Binding-site contacts:
Ligand atom O5 contacts residue THR156 of chain 1.B at 4.1 Å.
Ligand atom N2 contacts residue SER151 of chain 1.B at 4.4 Å.
Ligand atom C2 contacts residue ASN154 of chain 1.B at 2.5 Å.
Ligand atom C7 contacts residue ASN154 of chain 1.B at 3.9 Å.
Ligand atom C3 contacts residue ASN154 of chain 1.B at 3.8 Å.
Ligand atom C8 contacts residue ASN154 of chain 1.B at 4.1 Å.
Ligand atom O3 contacts residue GLU147 of chain 1.B at 3.7 Å.
Ligand atom O3 contacts residue SER151 of chain 1.B at 4.0 Å.
Ligand atom C7 contacts residue GLU150 of chain 1.B at 3.6 Å.
Ligand atom C6 contacts residue THR156 of chain 1.B at 4.5 Å.
Ligand atom O5 contacts residue ASN154 of chain 1.B at 2.4 Å (h-bond).
Ligand atom C1 contacts residue ASN154 of chain 1.B at 1.4 Å.
Ligand atom O7 contacts residue GLU150 of chain 1.B at 3.7 Å.
Ligand atom C5 contacts residue ASN154 of chain 1.B at 3.7 Å.
Ligand atom C2 contacts residue GLU150 of chain 1.B at 4.2 Å.
Ligand atom N2 contacts residue ASN154 of chain 1.B at 2.9 Å (h-bond).
Ligand atom O6 contacts residue ASN154 of chain 1.B at 4.5 Å.
Ligand atom C4 contacts residue ASN154 of chain 1.B at 4.2 Å.
Ligand atom N2 contacts residue GLU150 of chain 1.B at 3.3 Å.

A small-molecule ligand and the protein it binds are described below.
Small molecule (SMILES): CC(=O)N[C@H]1[C@H](O[C@H]2[C@H](O)[C@@H](NC(C)=O)CO[C@@H]2CO)O[C@H](CO)[C@@H](O)[C@@H]1O

Sequence of chain 1.B:
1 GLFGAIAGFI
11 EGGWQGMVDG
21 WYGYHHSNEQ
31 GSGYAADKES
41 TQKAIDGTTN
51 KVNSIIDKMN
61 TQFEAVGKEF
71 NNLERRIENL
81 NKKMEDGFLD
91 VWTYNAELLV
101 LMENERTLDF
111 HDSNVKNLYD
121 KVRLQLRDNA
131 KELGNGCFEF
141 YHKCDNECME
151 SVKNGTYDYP